Sequence of chain 1.A:
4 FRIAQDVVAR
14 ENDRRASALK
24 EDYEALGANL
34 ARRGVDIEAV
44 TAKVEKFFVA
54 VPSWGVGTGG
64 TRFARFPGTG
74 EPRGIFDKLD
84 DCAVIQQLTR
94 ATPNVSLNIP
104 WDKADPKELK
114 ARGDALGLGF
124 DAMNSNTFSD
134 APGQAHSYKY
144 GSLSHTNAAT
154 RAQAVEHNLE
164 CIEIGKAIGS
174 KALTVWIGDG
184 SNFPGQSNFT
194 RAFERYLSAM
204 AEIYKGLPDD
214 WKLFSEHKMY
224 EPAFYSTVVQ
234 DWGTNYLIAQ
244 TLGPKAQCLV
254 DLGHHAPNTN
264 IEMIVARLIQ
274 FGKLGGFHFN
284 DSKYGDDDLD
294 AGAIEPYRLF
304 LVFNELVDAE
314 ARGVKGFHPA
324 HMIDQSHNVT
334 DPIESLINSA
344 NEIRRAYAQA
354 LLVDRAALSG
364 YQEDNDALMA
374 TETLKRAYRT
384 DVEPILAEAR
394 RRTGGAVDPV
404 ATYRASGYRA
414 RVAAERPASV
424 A

Sequence of chain 1.B:
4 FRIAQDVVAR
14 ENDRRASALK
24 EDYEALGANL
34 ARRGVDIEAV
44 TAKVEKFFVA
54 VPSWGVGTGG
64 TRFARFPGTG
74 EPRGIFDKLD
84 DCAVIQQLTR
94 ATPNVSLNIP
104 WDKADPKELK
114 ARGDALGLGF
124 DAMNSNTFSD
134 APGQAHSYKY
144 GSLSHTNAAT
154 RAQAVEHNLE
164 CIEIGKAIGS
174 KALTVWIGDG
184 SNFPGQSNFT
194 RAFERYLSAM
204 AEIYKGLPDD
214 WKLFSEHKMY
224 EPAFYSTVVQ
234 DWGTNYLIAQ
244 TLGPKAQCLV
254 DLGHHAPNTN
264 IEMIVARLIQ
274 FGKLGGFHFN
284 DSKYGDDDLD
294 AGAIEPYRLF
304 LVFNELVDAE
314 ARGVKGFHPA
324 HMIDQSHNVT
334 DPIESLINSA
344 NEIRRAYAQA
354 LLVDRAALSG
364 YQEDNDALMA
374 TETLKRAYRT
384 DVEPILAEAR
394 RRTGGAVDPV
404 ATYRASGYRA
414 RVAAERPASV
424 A

Binding-site contacts:
Ligand atom O2 contacts residue HIS257 of chain 1.A at 3.5 Å (h-bond).
Ligand atom C2 contacts residue HIS257 of chain 1.A at 3.2 Å.
Ligand atom C3 contacts residue TRP179 of chain 1.A at 3.4 Å (hydrophobic).
Ligand atom C2 contacts residue MN1 of chain 1.E at 2.8 Å.
Ligand atom C2 contacts residue ASP327 of chain 1.A at 3.6 Å.
Ligand atom O3 contacts residue ASP327 of chain 1.A at 3.1 Å (salt-bridge).
Ligand atom O1 contacts residue HIS257 of chain 1.A at 3.1 Å (h-bond).
Ligand atom C6 contacts residue TRP57 of chain 1.A at 3.4 Å (hydrophobic).
Ligand atom C1 contacts residue LYS221 of chain 1.A at 3.6 Å.
Ligand atom O2 contacts residue ASP254 of chain 1.A at 3.2 Å (salt-bridge).
Ligand atom O6 contacts residue TRP104 of chain 1.A at 4.1 Å.
Ligand atom O1 contacts residue ASP289 of chain 1.A at 3.0 Å (salt-bridge).
Ligand atom O2 contacts residue MN1 of chain 1.E at 2.2 Å.
Ligand atom C2 contacts residue MN1 of chain 1.F at 3.4 Å.
Ligand atom O2 contacts residue MN1 of chain 1.F at 2.7 Å.
Ligand atom C1 contacts residue PHE66 of chain 1.B at 4.0 Å (hydrophobic).
Ligand atom C2 contacts residue GLU219 of chain 1.A at 3.5 Å.
Ligand atom C3 contacts residue MN1 of chain 1.E at 3.2 Å.
Ligand atom O1 contacts residue LYS221 of chain 1.A at 2.6 Å (salt-bridge).
Ligand atom O5 contacts residue ASP327 of chain 1.A at 3.1 Å (salt-bridge).
Ligand atom O1 contacts residue TRP179 of chain 1.A at 3.8 Å.
Ligand atom C5 contacts residue ASP327 of chain 1.A at 3.2 Å.
Ligand atom O2 contacts residue GLU219 of chain 1.A at 3.6 Å (salt-bridge).
Ligand atom O3 contacts residue TRP179 of chain 1.A at 3.9 Å.
Ligand atom C3 contacts residue ASP327 of chain 1.A at 3.8 Å.
Ligand atom O6 contacts residue PHE131 of chain 1.A at 3.8 Å.
Ligand atom C1 contacts residue MN1 of chain 1.F at 3.2 Å.
Ligand atom O3 contacts residue HIS281 of chain 1.A at 3.3 Å.
Ligand atom C1 contacts residue TRP179 of chain 1.A at 3.4 Å (hydrophobic).
Ligand atom O4 contacts residue PHE131 of chain 1.A at 3.8 Å.
Ligand atom O4 contacts residue TRP179 of chain 1.A at 3.1 Å.
Ligand atom O2 contacts residue ASP327 of chain 1.A at 2.4 Å (salt-bridge).
Ligand atom O1 contacts residue PHE66 of chain 1.B at 3.7 Å.
Ligand atom C1 contacts residue HIS257 of chain 1.A at 3.7 Å.
Ligand atom C4 contacts residue TRP179 of chain 1.A at 3.3 Å (hydrophobic).
Ligand atom O1 contacts residue MN1 of chain 1.F at 2.5 Å.
Ligand atom O3 contacts residue MN1 of chain 1.E at 2.5 Å.
Ligand atom C3 contacts residue GLU219 of chain 1.A at 3.3 Å.
Ligand atom C2 contacts residue TRP179 of chain 1.A at 3.8 Å (hydrophobic).
Ligand atom O3 contacts residue GLU219 of chain 1.A at 2.5 Å (salt-bridge).

The protein below binds the small molecule below.
Small molecule (SMILES): O=C[C@H](O)[C@H](O)[C@H](O)[C@H](O)CO